Sequence of chain 1.A:
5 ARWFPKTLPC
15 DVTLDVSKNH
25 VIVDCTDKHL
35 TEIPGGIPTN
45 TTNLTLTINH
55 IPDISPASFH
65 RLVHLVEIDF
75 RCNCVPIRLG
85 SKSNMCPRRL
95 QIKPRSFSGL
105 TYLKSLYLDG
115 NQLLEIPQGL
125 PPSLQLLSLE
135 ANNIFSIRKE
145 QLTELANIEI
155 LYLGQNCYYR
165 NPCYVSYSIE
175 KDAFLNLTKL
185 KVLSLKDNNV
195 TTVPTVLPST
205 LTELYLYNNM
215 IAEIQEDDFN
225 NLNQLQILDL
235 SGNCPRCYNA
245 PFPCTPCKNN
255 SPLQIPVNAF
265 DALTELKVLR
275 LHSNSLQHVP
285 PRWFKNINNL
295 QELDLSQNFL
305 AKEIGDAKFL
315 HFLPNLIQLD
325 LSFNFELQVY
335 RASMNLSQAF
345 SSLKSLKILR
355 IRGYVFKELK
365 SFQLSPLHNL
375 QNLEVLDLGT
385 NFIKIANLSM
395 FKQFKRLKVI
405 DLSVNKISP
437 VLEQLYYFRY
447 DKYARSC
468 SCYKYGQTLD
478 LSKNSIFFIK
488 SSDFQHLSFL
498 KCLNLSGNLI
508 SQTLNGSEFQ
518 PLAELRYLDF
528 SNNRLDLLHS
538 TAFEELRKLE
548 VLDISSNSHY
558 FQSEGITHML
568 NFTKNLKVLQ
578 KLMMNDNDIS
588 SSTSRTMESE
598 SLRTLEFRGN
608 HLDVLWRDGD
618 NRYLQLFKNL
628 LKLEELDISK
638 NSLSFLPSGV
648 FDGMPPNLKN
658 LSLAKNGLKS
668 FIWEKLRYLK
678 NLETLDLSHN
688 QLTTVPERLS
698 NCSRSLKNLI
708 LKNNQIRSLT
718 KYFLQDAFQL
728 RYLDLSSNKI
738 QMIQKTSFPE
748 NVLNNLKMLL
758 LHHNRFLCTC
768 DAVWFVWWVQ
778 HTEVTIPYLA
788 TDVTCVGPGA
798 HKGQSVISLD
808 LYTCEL

Binding-site contacts:
Ligand atom C15 contacts residue LYS410 of chain 1.B at 3.5 Å.
Ligand atom C3 contacts residue PHE386 of chain 1.B at 3.8 Å (hydrophobic).
Ligand atom C10 contacts residue TYR334 of chain 1.B at 3.7 Å (hydrophobic).
Ligand atom N5 contacts residue LYS388 of chain 1.B at 3.5 Å.
Ligand atom C10 contacts residue LEU535 of chain 1.A at 3.6 Å (hydrophobic).
Ligand atom O contacts residue THR564 of chain 1.A at 3.6 Å (h-bond).
Ligand atom N4 contacts residue LEU535 of chain 1.A at 3.8 Å.
Ligand atom C20 contacts residue GLN332 of chain 1.B at 2.9 Å.
Ligand atom C3 contacts residue THR564 of chain 1.A at 3.8 Å.
Ligand atom C4 contacts residue PHE386 of chain 1.B at 3.3 Å (hydrophobic).
Ligand atom N3 contacts residue PHE386 of chain 1.B at 3.3 Å.
Ligand atom C6 contacts residue PHE386 of chain 1.B at 3.3 Å (hydrophobic).
Ligand atom N1 contacts residue THR564 of chain 1.A at 3.0 Å (h-bond).
Ligand atom C7 contacts residue PHE386 of chain 1.B at 3.5 Å (hydrophobic).
Ligand atom C5 contacts residue GLY562 of chain 1.A at 3.8 Å.
Ligand atom N contacts residue PHE386 of chain 1.B at 3.5 Å.
Ligand atom C15 contacts residue THR510 of chain 1.A at 3.2 Å.
Ligand atom N2 contacts residue PHE386 of chain 1.B at 3.4 Å.
Ligand atom C17 contacts residue LYS410 of chain 1.B at 3.5 Å.
Ligand atom C16 contacts residue TYR334 of chain 1.B at 3.3 Å (hydrophobic).
Ligand atom C17 contacts residue THR510 of chain 1.A at 3.6 Å.
Ligand atom C9 contacts residue LEU535 of chain 1.A at 3.7 Å (hydrophobic).
Ligand atom C2 contacts residue ASP533 of chain 1.A at 3.6 Å.
Ligand atom N4 contacts residue ILE563 of chain 1.A at 3.3 Å.
Ligand atom N4 contacts residue THR564 of chain 1.A at 3.1 Å (h-bond).
Ligand atom N4 contacts residue ASP533 of chain 1.A at 2.5 Å (salt-bridge).
Ligand atom C18 contacts residue LYS388 of chain 1.B at 3.3 Å.
Ligand atom C6 contacts residue GLY562 of chain 1.A at 3.5 Å.
Ligand atom N2 contacts residue ASP533 of chain 1.A at 2.9 Å (salt-bridge).
Ligand atom N2 contacts residue THR510 of chain 1.A at 3.6 Å.
Ligand atom N5 contacts residue TYR334 of chain 1.B at 3.1 Å (h-bond).
Ligand atom F contacts residue THR510 of chain 1.A at 3.4 Å.
Ligand atom C9 contacts residue TYR334 of chain 1.B at 3.4 Å (hydrophobic).
Ligand atom C1 contacts residue PHE386 of chain 1.B at 3.4 Å (hydrophobic).
Ligand atom F contacts residue GLN509 of chain 1.A at 3.7 Å.
Ligand atom C contacts residue ASP533 of chain 1.A at 3.7 Å.
Ligand atom F contacts residue LYS410 of chain 1.B at 3.3 Å.
Ligand atom C contacts residue PHE386 of chain 1.B at 3.3 Å (hydrophobic).
Ligand atom C14 contacts residue PHE386 of chain 1.B at 3.8 Å (hydrophobic).
Ligand atom C15 contacts residue ASP533 of chain 1.A at 3.5 Å.

A protein and the small-molecule ligand that binds it are described below.
Small molecule (SMILES): CCOc1nc(N)c2nc(-c3cncc(F)c3)n(Cc3ccc(CN4C[C@@H]5C[C@H]4CN5C)cc3)c2n1

Sequence of chain 1.B:
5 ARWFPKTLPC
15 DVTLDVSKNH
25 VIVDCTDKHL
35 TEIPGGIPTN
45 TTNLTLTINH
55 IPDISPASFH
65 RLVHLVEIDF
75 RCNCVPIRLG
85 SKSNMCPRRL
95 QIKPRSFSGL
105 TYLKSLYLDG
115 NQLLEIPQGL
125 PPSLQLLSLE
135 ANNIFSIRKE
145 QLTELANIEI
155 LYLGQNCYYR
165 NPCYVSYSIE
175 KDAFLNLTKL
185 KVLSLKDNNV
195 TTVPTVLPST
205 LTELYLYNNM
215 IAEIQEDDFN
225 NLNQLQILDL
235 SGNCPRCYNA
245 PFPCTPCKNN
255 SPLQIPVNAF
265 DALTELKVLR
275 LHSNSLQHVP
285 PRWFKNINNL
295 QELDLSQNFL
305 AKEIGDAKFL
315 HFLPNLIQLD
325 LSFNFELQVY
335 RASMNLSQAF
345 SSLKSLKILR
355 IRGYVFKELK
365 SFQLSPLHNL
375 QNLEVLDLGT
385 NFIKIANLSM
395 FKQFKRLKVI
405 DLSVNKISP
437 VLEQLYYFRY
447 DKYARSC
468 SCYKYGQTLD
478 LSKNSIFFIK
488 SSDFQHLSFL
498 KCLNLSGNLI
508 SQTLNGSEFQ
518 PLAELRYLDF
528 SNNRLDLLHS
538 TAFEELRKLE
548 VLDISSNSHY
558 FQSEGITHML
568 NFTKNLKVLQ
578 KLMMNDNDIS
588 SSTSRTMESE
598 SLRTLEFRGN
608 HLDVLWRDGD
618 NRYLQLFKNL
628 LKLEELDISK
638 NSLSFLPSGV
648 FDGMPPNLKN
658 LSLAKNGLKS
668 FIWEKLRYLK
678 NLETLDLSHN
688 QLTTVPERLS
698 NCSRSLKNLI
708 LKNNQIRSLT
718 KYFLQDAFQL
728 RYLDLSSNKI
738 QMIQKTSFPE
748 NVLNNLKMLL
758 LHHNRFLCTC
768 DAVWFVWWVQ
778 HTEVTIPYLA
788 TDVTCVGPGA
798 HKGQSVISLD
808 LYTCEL